Binding-site contacts:
Ligand atom C2 contacts residue ASN1061 of chain 1.C at 2.5 Å.
Ligand atom C8 contacts residue GLU1059 of chain 1.C at 3.2 Å.
Ligand atom N2 contacts residue ASN1061 of chain 1.C at 2.9 Å (h-bond).
Ligand atom C3 contacts residue ASN1061 of chain 1.C at 3.8 Å.
Ligand atom C5 contacts residue ALA693 of chain 1.C at 3.8 Å (hydrophobic).
Ligand atom C8 contacts residue ASN1061 of chain 1.C at 4.1 Å.
Ligand atom C7 contacts residue ASN1061 of chain 1.C at 3.6 Å.
Ligand atom O5 contacts residue ALA693 of chain 1.C at 4.3 Å.
Ligand atom O6 contacts residue ALA693 of chain 1.C at 3.3 Å.
Ligand atom C4 contacts residue ASN1061 of chain 1.C at 4.2 Å.
Ligand atom C5 contacts residue ASN1061 of chain 1.C at 3.7 Å.
Ligand atom C6 contacts residue ALA693 of chain 1.C at 4.1 Å (hydrophobic).
Ligand atom O5 contacts residue ASN1061 of chain 1.C at 2.4 Å (h-bond).
Ligand atom O7 contacts residue ASN1061 of chain 1.C at 3.9 Å.
Ligand atom C8 contacts residue LYS1060 of chain 1.C at 3.8 Å.
Ligand atom C1 contacts residue GLN882 of chain 1.E at 4.3 Å.
Ligand atom C1 contacts residue ASN1061 of chain 1.C at 1.4 Å.

Sequence of chain 1.C:
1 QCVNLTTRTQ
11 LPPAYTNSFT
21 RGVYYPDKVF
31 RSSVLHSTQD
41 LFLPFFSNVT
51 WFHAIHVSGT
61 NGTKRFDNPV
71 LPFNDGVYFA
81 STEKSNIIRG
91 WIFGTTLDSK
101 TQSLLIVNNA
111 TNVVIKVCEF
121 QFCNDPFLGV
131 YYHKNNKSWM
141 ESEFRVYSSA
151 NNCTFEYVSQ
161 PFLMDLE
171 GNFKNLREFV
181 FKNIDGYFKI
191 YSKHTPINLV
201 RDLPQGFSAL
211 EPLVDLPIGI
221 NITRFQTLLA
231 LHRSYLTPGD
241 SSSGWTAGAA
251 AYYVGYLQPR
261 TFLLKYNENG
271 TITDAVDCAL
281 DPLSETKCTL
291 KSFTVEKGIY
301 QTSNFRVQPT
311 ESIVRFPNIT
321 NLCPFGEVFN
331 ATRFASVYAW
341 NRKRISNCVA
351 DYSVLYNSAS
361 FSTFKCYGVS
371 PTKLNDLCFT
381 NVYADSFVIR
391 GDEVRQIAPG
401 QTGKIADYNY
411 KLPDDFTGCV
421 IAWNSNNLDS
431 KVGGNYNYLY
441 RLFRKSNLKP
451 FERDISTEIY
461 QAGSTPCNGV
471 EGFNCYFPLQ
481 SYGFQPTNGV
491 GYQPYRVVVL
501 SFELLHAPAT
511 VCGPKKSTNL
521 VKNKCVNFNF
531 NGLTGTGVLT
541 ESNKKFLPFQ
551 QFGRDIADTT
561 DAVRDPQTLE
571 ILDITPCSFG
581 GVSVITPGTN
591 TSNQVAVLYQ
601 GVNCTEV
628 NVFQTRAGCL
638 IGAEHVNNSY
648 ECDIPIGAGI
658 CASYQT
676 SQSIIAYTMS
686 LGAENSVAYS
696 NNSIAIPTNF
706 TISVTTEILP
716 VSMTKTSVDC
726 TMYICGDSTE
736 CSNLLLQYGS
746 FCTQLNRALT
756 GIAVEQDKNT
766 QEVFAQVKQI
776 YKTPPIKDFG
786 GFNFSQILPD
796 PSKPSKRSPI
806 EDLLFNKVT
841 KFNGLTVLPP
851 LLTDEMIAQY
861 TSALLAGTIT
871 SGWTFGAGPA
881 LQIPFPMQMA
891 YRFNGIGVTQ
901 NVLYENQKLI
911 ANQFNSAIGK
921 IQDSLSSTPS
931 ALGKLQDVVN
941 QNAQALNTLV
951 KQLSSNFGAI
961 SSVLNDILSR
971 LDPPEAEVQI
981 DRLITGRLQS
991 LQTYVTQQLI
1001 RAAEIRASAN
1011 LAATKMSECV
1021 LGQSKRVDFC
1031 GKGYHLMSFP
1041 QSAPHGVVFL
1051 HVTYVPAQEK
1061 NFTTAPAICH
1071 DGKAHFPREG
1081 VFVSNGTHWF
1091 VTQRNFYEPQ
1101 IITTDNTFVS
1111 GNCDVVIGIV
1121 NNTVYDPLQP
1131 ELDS

Sequence of chain 1.E:
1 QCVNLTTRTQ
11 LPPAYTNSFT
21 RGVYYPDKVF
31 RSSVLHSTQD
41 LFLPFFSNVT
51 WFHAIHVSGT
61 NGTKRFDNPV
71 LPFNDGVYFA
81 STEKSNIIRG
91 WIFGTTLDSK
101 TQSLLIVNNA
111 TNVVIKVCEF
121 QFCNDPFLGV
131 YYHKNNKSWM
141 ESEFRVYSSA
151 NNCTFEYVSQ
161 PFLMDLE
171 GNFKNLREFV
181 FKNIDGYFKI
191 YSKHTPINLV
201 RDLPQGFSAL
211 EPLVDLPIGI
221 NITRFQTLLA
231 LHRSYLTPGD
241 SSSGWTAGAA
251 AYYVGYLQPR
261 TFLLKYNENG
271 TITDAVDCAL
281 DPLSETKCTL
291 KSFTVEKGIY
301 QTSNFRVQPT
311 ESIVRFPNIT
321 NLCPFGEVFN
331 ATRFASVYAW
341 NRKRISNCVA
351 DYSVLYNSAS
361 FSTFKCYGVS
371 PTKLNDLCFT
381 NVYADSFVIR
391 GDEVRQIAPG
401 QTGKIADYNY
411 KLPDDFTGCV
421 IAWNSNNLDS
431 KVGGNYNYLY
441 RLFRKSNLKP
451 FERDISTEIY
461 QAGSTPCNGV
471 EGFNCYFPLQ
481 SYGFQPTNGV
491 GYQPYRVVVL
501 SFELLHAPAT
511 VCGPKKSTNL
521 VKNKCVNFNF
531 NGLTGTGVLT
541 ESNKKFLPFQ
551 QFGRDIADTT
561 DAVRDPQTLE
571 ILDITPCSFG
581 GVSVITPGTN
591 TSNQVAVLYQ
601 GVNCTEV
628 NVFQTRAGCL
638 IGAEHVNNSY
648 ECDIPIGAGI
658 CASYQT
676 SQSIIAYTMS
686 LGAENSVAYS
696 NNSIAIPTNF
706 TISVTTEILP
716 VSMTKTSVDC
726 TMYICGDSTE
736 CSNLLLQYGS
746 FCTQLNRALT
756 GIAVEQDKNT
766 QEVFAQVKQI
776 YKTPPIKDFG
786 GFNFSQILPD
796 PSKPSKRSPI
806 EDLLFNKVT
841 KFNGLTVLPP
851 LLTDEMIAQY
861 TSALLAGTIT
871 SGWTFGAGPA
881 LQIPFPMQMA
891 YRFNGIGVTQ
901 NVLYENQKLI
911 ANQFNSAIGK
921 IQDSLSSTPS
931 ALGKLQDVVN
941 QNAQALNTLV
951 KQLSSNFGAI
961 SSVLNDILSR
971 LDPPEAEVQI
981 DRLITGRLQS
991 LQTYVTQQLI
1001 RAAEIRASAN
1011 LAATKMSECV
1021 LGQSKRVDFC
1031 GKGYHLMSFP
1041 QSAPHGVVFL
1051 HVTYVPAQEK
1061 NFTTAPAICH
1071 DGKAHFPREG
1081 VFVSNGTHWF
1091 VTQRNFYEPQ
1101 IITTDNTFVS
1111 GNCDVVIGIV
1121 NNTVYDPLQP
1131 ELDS

A protein and the small-molecule ligand that binds it are described below.
Small molecule (SMILES): CC(=O)N[C@@H]1[C@@H](O)[C@H](O)[C@@H](CO)O[C@H]1O